Sequence of chain 19.A:
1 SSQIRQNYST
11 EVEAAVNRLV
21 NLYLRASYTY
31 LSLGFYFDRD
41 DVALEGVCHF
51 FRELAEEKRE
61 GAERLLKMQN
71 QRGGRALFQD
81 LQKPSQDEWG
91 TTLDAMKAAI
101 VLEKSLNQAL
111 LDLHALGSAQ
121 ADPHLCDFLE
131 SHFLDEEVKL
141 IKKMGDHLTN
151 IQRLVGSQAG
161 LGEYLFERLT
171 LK

A protein and the small-molecule ligand that binds it are described below.
Small molecule (SMILES): CC1=N[Pt]2N=C(C)O[As]2(O)(O)O1

Binding-site contacts:
Ligand atom N1 contacts residue CD1 of chain 19.S at 3.9 Å.
Ligand atom C3 contacts residue GLU53 of chain 19.A at 3.4 Å.
Ligand atom C1 contacts residue HIS49 of chain 19.A at 4.1 Å.
Ligand atom C4 contacts residue GLU53 of chain 19.A at 3.3 Å.
Ligand atom N2 contacts residue HIS49 of chain 19.A at 3.0 Å (h-bond).
Ligand atom C4 contacts residue ARG52 of chain 19.A at 3.7 Å.
Ligand atom C1 contacts residue CD1 of chain 19.S at 3.9 Å.
Ligand atom C3 contacts residue HIS49 of chain 19.A at 4.2 Å.
Ligand atom AS1 contacts residue ARG52 of chain 19.A at 3.8 Å.
Ligand atom N1 contacts residue HIS49 of chain 19.A at 2.8 Å (h-bond).
Ligand atom C3 contacts residue ARG52 of chain 19.A at 3.8 Å.
Ligand atom C2 contacts residue GLU45 of chain 19.A at 4.0 Å.
Ligand atom AS1 contacts residue CD1 of chain 19.S at 4.0 Å.
Ligand atom PT1 contacts residue HIS49 of chain 19.A at 2.0 Å.
Ligand atom O2 contacts residue ARG52 of chain 19.A at 3.5 Å.
Ligand atom AS1 contacts residue HIS49 of chain 19.A at 4.3 Å.
Ligand atom N2 contacts residue ARG52 of chain 19.A at 3.8 Å.
Ligand atom PT1 contacts residue CD1 of chain 19.S at 4.1 Å.
Ligand atom O3 contacts residue CD1 of chain 19.S at 3.3 Å.
Ligand atom N2 contacts residue GLU53 of chain 19.A at 3.0 Å (salt-bridge).
Ligand atom C4 contacts residue GLU56 of chain 19.A at 4.4 Å.
Ligand atom O1 contacts residue CD1 of chain 19.S at 3.9 Å.
Ligand atom O3 contacts residue ARG52 of chain 19.A at 2.3 Å (salt-bridge).